Sequence of chain 1.A:
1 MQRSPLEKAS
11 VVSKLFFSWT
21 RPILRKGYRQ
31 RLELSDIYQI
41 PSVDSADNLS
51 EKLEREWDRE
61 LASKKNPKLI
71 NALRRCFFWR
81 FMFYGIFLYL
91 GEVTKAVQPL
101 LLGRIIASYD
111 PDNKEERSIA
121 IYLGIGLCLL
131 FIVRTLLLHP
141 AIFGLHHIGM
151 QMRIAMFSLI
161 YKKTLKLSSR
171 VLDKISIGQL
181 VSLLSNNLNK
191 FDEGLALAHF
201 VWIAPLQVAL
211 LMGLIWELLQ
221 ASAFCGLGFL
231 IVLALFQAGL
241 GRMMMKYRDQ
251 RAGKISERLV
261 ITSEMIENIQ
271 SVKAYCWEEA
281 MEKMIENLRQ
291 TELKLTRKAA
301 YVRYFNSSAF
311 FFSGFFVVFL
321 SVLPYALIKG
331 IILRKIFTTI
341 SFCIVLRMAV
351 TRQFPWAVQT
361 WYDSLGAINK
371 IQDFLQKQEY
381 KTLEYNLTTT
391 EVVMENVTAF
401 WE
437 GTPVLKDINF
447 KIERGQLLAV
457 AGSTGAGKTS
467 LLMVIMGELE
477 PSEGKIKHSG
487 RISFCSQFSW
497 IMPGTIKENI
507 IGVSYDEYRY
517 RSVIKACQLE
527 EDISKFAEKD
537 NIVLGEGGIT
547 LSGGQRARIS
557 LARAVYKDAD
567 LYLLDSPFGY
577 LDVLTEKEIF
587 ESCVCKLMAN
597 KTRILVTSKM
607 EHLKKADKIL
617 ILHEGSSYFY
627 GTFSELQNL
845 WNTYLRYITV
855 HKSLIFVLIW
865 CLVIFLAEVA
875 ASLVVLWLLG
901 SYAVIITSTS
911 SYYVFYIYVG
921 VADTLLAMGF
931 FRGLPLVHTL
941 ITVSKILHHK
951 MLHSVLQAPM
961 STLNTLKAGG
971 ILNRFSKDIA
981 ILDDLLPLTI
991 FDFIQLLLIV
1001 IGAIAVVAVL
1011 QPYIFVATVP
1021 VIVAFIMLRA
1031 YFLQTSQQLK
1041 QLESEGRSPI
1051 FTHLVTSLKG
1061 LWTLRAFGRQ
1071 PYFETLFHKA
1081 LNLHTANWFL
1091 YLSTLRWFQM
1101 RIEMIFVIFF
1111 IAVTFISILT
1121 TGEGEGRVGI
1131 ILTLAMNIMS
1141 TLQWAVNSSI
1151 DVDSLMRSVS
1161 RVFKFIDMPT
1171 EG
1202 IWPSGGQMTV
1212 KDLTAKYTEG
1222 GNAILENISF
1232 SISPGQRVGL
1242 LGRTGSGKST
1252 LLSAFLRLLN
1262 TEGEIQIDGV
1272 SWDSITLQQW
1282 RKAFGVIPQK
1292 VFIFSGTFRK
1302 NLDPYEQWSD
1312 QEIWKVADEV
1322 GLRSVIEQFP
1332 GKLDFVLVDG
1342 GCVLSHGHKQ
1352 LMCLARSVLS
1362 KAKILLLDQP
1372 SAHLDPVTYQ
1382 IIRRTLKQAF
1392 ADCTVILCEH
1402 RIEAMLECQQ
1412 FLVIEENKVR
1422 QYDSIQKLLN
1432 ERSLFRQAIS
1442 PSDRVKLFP

Binding-site contacts:
Ligand atom C18 contacts residue SER308 of chain 1.A at 3.7 Å.
Ligand atom O13 contacts residue PHE930 of chain 1.A at 3.0 Å (h-bond).
Ligand atom C08 contacts residue PHE930 of chain 1.A at 4.1 Å (hydrophobic).
Ligand atom C07 contacts residue PHE930 of chain 1.A at 3.9 Å (hydrophobic).
Ligand atom O13 contacts residue TYR304 of chain 1.A at 4.2 Å.
Ligand atom C19 contacts residue LEU233 of chain 1.A at 4.4 Å (hydrophobic).
Ligand atom C17 contacts residue PHE305 of chain 1.A at 4.1 Å (hydrophobic).
Ligand atom C09 contacts residue PHE930 of chain 1.A at 4.0 Å (hydrophobic).
Ligand atom C15 contacts residue PHE305 of chain 1.A at 4.1 Å (hydrophobic).
Ligand atom C19 contacts residue PHE236 of chain 1.A at 4.1 Å (hydrophobic).
Ligand atom C05 contacts residue PHE930 of chain 1.A at 3.8 Å (hydrophobic).
Ligand atom C19 contacts residue PHE305 of chain 1.A at 4.1 Å (hydrophobic).
Ligand atom C06 contacts residue PHE930 of chain 1.A at 3.7 Å (hydrophobic).
Ligand atom C10 contacts residue PHE930 of chain 1.A at 3.9 Å (hydrophobic).
Ligand atom C04 contacts residue PHE930 of chain 1.A at 4.1 Å (hydrophobic).
Ligand atom C22 contacts residue PHE312 of chain 1.A at 4.3 Å (hydrophobic).
Ligand atom C09 contacts residue GLY929 of chain 1.A at 4.4 Å.
Ligand atom C27 contacts residue PHE931 of chain 1.A at 3.8 Å (hydrophobic).
Ligand atom C15 contacts residue TYR304 of chain 1.A at 4.1 Å (hydrophobic).
Ligand atom C20 contacts residue PHE236 of chain 1.A at 4.3 Å (hydrophobic).
Ligand atom C15 contacts residue PHE312 of chain 1.A at 4.0 Å (hydrophobic).
Ligand atom C19 contacts residue ALA309 of chain 1.A at 3.7 Å (hydrophobic).
Ligand atom C18 contacts residue ALA309 of chain 1.A at 3.6 Å (hydrophobic).
Ligand atom N16 contacts residue SER308 of chain 1.A at 2.9 Å (h-bond).
Ligand atom C17 contacts residue PHE312 of chain 1.A at 4.3 Å (hydrophobic).
Ligand atom C18 contacts residue PHE305 of chain 1.A at 3.6 Å (hydrophobic).
Ligand atom C27 contacts residue PHE930 of chain 1.A at 4.2 Å (hydrophobic).
Ligand atom N16 contacts residue PHE312 of chain 1.A at 4.1 Å.
Ligand atom C12 contacts residue PHE930 of chain 1.A at 4.1 Å (hydrophobic).
Ligand atom O13 contacts residue GLY929 of chain 1.A at 3.4 Å.
Ligand atom C14 contacts residue PHE312 of chain 1.A at 4.2 Å (hydrophobic).
Ligand atom N11 contacts residue PHE930 of chain 1.A at 4.2 Å.
Ligand atom C09 contacts residue PHE312 of chain 1.A at 4.3 Å (hydrophobic).
Ligand atom O13 contacts residue PHE312 of chain 1.A at 3.9 Å.
Ligand atom C15 contacts residue SER308 of chain 1.A at 3.8 Å.
Ligand atom N11 contacts residue PHE312 of chain 1.A at 4.1 Å.
Ligand atom C23 contacts residue PHE312 of chain 1.A at 4.2 Å (hydrophobic).
Ligand atom N16 contacts residue PHE305 of chain 1.A at 3.8 Å.
Ligand atom C12 contacts residue PHE312 of chain 1.A at 4.0 Å (hydrophobic).
Ligand atom C17 contacts residue SER308 of chain 1.A at 3.8 Å.

The protein below binds the small molecule below.
Small molecule (SMILES): CC(C)(C)c1cc(C(C)(C)C)c(NC(=O)c2c[nH]c3ccccc3c2=O)cc1O